Binding-site contacts:
Ligand atom C8 contacts residue HIS295 of chain 1.A at 4.1 Å.
Ligand atom C7 contacts residue LEU253 of chain 1.A at 3.8 Å (hydrophobic).
Ligand atom C5 contacts residue ASP205 of chain 1.A at 3.3 Å.
Ligand atom C10 contacts residue TRP358 of chain 1.A at 4.0 Å (hydrophobic).
Ligand atom C9 contacts residue HIS295 of chain 1.A at 4.0 Å.
Ligand atom C10 contacts residue VAL260 of chain 1.A at 3.5 Å (hydrophobic).
Ligand atom C3 contacts residue ASP205 of chain 1.A at 4.2 Å.
Ligand atom C9 contacts residue LEU253 of chain 1.A at 4.1 Å (hydrophobic).
Ligand atom C7 contacts residue PHE224 of chain 1.A at 2.9 Å (hydrophobic).
Ligand atom C10 contacts residue HIS295 of chain 1.A at 4.0 Å.
Ligand atom C4 contacts residue HIS208 of chain 1.A at 3.7 Å.
Ligand atom C13 contacts residue VAL209 of chain 1.A at 4.2 Å (hydrophobic).
Ligand atom C6 contacts residue HIS208 of chain 1.A at 3.7 Å.
Ligand atom C4 contacts residue ASN201 of chain 1.A at 3.2 Å.
Ligand atom C6 contacts residue PHE202 of chain 1.A at 3.8 Å (hydrophobic).
Ligand atom C4 contacts residue PHE202 of chain 1.A at 4.0 Å (hydrophobic).
Ligand atom C5 contacts residue ASN297 of chain 1.A at 3.5 Å.
Ligand atom C9 contacts residue PHE224 of chain 1.A at 4.2 Å (hydrophobic).
Ligand atom C7 contacts residue HIS295 of chain 1.A at 4.1 Å.
Ligand atom C8 contacts residue PHE224 of chain 1.A at 2.8 Å (hydrophobic).
Ligand atom C12 contacts residue HIS295 of chain 1.A at 4.0 Å.
Ligand atom C2 contacts residue LEU307 of chain 1.A at 4.1 Å (hydrophobic).
Ligand atom C6 contacts residue ASN297 of chain 1.A at 4.0 Å.
Ligand atom C10 contacts residue PHE224 of chain 1.A at 4.1 Å (hydrophobic).
Ligand atom C11 contacts residue VAL209 of chain 1.A at 3.8 Å (hydrophobic).
Ligand atom C5 contacts residue ASN201 of chain 1.A at 4.1 Å.
Ligand atom C6 contacts residue ASN201 of chain 1.A at 3.2 Å.
Ligand atom C2 contacts residue HIS208 of chain 1.A at 4.1 Å.
Ligand atom C3 contacts residue ASN297 of chain 1.A at 4.0 Å.
Ligand atom C6 contacts residue ASP205 of chain 1.A at 3.6 Å.
Ligand atom C1 contacts residue VAL209 of chain 1.A at 4.1 Å (hydrophobic).
Ligand atom C14 contacts residue ASN297 of chain 1.A at 4.2 Å.
Ligand atom C1 contacts residue LEU307 of chain 1.A at 4.0 Å (hydrophobic).
Ligand atom C5 contacts residue HIS208 of chain 1.A at 4.0 Å.
Ligand atom C14 contacts residue VAL209 of chain 1.A at 3.6 Å (hydrophobic).
Ligand atom C8 contacts residue VAL260 of chain 1.A at 4.0 Å (hydrophobic).
Ligand atom C13 contacts residue LEU307 of chain 1.A at 4.0 Å (hydrophobic).
Ligand atom C12 contacts residue VAL209 of chain 1.A at 4.1 Å (hydrophobic).
Ligand atom C3 contacts residue VAL209 of chain 1.A at 3.8 Å (hydrophobic).
Ligand atom C11 contacts residue HIS295 of chain 1.A at 4.0 Å.

This protein binds this small molecule.
Small molecule (SMILES): c1ccc2cc3ccccc3cc2c1

Sequence of chain 1.A:
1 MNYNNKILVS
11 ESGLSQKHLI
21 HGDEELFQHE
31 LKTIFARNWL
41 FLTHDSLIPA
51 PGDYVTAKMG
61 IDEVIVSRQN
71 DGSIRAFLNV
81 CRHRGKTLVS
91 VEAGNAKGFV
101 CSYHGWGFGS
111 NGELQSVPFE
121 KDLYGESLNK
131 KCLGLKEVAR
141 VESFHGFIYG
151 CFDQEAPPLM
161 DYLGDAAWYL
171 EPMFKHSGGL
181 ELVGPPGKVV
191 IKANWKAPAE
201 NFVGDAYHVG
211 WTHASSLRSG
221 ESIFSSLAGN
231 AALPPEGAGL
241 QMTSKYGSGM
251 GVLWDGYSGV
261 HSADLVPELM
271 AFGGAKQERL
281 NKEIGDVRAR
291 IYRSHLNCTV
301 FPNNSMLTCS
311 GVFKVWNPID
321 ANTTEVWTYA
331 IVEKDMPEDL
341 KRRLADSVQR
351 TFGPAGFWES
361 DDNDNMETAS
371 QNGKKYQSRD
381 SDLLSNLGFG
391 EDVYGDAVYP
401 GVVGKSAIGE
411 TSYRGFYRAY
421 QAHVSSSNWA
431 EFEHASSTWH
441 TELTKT